The protein below binds the small molecule below.
Small molecule (SMILES): CC(=O)N[C@@H]1[C@@H](O)[C@H](O)[C@@H](CO)O[C@H]1O

Binding-site contacts:
Ligand atom C1 contacts residue ASN242 of chain 1.B at 1.4 Å.
Ligand atom C4 contacts residue ASN242 of chain 1.B at 4.3 Å.
Ligand atom O7 contacts residue ILE240 of chain 1.B at 3.9 Å.
Ligand atom N2 contacts residue ASN242 of chain 1.B at 2.9 Å (h-bond).
Ligand atom C5 contacts residue ASN242 of chain 1.B at 3.7 Å.
Ligand atom C8 contacts residue ASN242 of chain 1.B at 3.7 Å.
Ligand atom C3 contacts residue ASN242 of chain 1.B at 3.8 Å.
Ligand atom O5 contacts residue ASN242 of chain 1.B at 2.4 Å (h-bond).
Ligand atom O7 contacts residue ASN242 of chain 1.B at 4.2 Å.
Ligand atom C2 contacts residue ASN242 of chain 1.B at 2.5 Å.
Ligand atom C7 contacts residue ASN242 of chain 1.B at 3.4 Å.

Sequence of chain 1.B:
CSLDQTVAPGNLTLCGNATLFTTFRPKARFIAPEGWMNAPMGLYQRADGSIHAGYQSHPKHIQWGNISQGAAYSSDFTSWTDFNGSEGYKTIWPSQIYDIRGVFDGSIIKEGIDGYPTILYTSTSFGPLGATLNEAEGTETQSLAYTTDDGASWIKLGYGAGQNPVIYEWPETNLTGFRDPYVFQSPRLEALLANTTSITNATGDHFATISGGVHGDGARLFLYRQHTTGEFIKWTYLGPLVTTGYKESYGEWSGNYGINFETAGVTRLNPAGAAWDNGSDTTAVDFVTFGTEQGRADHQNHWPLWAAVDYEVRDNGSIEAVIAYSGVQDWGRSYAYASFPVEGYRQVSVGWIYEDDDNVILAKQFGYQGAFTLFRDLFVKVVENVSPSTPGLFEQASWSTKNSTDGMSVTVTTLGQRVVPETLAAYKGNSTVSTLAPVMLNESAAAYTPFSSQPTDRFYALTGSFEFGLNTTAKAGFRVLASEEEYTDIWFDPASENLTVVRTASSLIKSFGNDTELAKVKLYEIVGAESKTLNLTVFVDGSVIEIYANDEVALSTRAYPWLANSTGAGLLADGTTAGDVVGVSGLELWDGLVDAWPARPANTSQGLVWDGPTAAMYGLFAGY